The small molecule below binds the protein below.
Small molecule (SMILES): C[C@@H]1CC[C@@]2(OC1)O[C@H]1C[C@H]3[C@@H]4CC=C5C[C@@H](OCCC(CO[C@H]6O[C@H](CO)[C@@H](O[C@H]7O[C@H](CO)[C@@H](O)[C@H](O)[C@H]7O)[C@H](O)[C@H]6O)CO[C@H]6O[C@H](CO)[C@@H](O[C@H]7O[C@H](CO)[C@@H](O)[C@H](O)[C@H]7O)[C@H](O)[C@H]6O)CC[C@]5(C)[C@H]4CC[C@]3(C)[C@H]1[C@@H]2C

Sequence of chain 1.C:
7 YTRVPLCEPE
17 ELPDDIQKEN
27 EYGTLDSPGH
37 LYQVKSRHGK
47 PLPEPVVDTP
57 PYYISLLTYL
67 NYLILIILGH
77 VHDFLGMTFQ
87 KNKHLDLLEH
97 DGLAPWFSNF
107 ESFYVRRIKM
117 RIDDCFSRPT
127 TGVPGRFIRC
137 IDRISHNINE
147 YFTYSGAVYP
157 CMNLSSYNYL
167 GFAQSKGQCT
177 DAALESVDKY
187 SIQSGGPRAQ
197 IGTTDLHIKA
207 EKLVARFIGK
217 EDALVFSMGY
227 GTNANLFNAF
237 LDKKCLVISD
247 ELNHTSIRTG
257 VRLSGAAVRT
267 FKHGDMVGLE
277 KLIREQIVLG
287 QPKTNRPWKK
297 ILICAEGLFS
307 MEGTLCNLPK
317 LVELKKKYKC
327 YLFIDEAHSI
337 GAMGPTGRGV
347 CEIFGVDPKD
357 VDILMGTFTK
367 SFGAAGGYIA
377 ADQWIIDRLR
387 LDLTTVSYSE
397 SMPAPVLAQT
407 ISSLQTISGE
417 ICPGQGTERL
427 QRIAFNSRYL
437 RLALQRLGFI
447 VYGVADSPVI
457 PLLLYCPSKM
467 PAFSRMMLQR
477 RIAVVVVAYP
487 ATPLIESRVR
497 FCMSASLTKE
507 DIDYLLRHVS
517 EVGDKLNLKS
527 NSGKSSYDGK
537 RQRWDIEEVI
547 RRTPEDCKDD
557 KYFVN

Sequence of chain 1.B:
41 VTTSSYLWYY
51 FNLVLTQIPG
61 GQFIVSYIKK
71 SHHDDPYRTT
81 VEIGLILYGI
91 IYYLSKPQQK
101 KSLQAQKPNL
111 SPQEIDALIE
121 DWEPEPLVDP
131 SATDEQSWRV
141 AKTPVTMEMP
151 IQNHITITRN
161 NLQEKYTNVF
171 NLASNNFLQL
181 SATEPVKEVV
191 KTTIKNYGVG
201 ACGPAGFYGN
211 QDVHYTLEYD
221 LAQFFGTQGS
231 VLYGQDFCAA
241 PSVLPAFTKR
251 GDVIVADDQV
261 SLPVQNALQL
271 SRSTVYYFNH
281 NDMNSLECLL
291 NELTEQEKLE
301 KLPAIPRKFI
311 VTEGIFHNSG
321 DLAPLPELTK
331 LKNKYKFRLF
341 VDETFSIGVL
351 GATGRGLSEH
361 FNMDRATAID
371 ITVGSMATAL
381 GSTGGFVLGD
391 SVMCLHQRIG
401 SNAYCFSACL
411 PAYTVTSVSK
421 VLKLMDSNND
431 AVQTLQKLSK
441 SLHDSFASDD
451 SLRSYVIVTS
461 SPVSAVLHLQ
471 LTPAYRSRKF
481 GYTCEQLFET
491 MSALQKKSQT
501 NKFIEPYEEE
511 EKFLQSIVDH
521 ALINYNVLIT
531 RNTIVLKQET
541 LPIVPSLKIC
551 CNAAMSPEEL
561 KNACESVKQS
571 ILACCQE

Binding-site contacts:
Ligand atom C22 contacts residue ILE130 of chain 1.A at 4.0 Å (hydrophobic).
Ligand atom C16 contacts residue ILE130 of chain 1.A at 4.0 Å (hydrophobic).
Ligand atom C17 contacts residue ILE130 of chain 1.A at 4.2 Å (hydrophobic).
Ligand atom O3C contacts residue THR84 of chain 1.C at 4.3 Å.
Ligand atom O6 contacts residue LYS249 of chain 1.B at 3.5 Å (salt-bridge).
Ligand atom O41 contacts residue THR84 of chain 1.C at 2.6 Å (h-bond).
Ligand atom C24 contacts residue ILE130 of chain 1.A at 4.2 Å (hydrophobic).
Ligand atom O6C contacts residue ASN105 of chain 1.C at 4.2 Å.
Ligand atom C10 contacts residue PHE80 of chain 1.C at 4.2 Å (hydrophobic).
Ligand atom O3C contacts residue PHE80 of chain 1.C at 4.2 Å.
Ligand atom O5B contacts residue LYS131 of chain 1.A at 3.7 Å.
Ligand atom O5 contacts residue GLN220 of chain 1.A at 3.4 Å (h-bond).
Ligand atom C1C contacts residue ASN105 of chain 1.C at 4.1 Å.
Ligand atom O6 contacts residue ASP143 of chain 1.A at 3.9 Å.
Ligand atom O1B contacts residue ILE130 of chain 1.A at 4.4 Å.
Ligand atom C4C contacts residue ASN105 of chain 1.C at 4.2 Å.
Ligand atom O4 contacts residue GLN220 of chain 1.A at 4.5 Å.
Ligand atom O21 contacts residue MET83 of chain 1.C at 4.3 Å.
Ligand atom O4 contacts residue ARG50 of chain 1.A at 4.5 Å.
Ligand atom O20 contacts residue ILE130 of chain 1.A at 3.5 Å.
Ligand atom O51 contacts residue THR84 of chain 1.C at 4.2 Å.
Ligand atom C24 contacts residue PHE106 of chain 1.C at 4.0 Å (hydrophobic).
Ligand atom O21 contacts residue THR84 of chain 1.C at 3.8 Å.
Ligand atom C5 contacts residue GLN220 of chain 1.A at 3.8 Å.
Ligand atom C51 contacts residue THR84 of chain 1.C at 4.3 Å.
Ligand atom CG1 contacts residue ILE130 of chain 1.A at 4.3 Å (hydrophobic).
Ligand atom O2B contacts residue LEU129 of chain 1.A at 4.3 Å.
Ligand atom C5B contacts residue LYS131 of chain 1.A at 4.3 Å.
Ligand atom C41 contacts residue THR84 of chain 1.C at 3.9 Å.
Ligand atom O2B contacts residue LYS131 of chain 1.A at 4.1 Å.
Ligand atom C6 contacts residue ASP143 of chain 1.A at 4.3 Å.

Sequence of chain 1.A:
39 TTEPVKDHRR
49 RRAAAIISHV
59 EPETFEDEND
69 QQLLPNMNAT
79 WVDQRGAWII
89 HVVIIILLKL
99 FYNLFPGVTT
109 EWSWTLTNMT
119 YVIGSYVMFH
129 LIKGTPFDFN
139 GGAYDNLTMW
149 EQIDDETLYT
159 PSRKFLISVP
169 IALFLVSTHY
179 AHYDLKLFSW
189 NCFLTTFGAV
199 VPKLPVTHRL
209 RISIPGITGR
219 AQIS